Sequence of chain 1.A:
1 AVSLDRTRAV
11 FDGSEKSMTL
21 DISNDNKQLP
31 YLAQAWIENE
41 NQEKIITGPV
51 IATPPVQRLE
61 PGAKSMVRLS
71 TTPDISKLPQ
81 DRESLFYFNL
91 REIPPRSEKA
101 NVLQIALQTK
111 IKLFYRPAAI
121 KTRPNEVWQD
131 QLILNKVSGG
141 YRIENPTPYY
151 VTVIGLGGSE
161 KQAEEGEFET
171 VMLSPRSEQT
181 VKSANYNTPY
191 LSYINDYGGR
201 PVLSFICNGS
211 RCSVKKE

Binding-site contacts:
Ligand atom S6 contacts residue LEU32 of chain 1.A at 3.6 Å.
Ligand atom C18 contacts residue VAL56 of chain 1.A at 4.2 Å (hydrophobic).
Ligand atom C21 contacts residue VAL56 of chain 1.A at 3.7 Å (hydrophobic).
Ligand atom C5 contacts residue ILE93 of chain 1.A at 3.9 Å (hydrophobic).
Ligand atom C6 contacts residue LEU32 of chain 1.A at 3.4 Å (hydrophobic).
Ligand atom C8 contacts residue LEU32 of chain 1.A at 4.3 Å (hydrophobic).
Ligand atom S6 contacts residue ILE93 of chain 1.A at 3.8 Å.
Ligand atom C7 contacts residue LEU32 of chain 1.A at 3.6 Å (hydrophobic).
Ligand atom C22 contacts residue LEU32 of chain 1.A at 4.0 Å (hydrophobic).
Ligand atom C31 contacts residue VAL56 of chain 1.A at 4.3 Å (hydrophobic).
Ligand atom C18 contacts residue ARG58 of chain 1.A at 4.0 Å.
Ligand atom N10 contacts residue LEU32 of chain 1.A at 3.9 Å.
Ligand atom C11 contacts residue LEU32 of chain 1.A at 4.4 Å (hydrophobic).
Ligand atom C17 contacts residue VAL56 of chain 1.A at 4.0 Å (hydrophobic).
Ligand atom C31 contacts residue LEU32 of chain 1.A at 4.4 Å (hydrophobic).
Ligand atom C22 contacts residue VAL56 of chain 1.A at 3.9 Å (hydrophobic).
Ligand atom O33 contacts residue ARG96 of chain 1.A at 4.3 Å.
Ligand atom C20 contacts residue LEU32 of chain 1.A at 4.0 Å (hydrophobic).
Ligand atom C19 contacts residue ARG58 of chain 1.A at 4.0 Å.
Ligand atom C19 contacts residue GLN57 of chain 1.A at 4.3 Å.
Ligand atom C31 contacts residue ILE93 of chain 1.A at 4.0 Å (hydrophobic).
Ligand atom C27 contacts residue VAL56 of chain 1.A at 4.4 Å (hydrophobic).
Ligand atom C19 contacts residue LEU32 of chain 1.A at 4.1 Å (hydrophobic).
Ligand atom C5 contacts residue LEU32 of chain 1.A at 4.0 Å (hydrophobic).
Ligand atom C18 contacts residue GLN57 of chain 1.A at 4.0 Å.

This small molecule binds to this protein.
Small molecule (SMILES): O=C(O)[C@@H]1CSc2c(C3CC3)c(Cc3cccc4ccccc34)c(CN3CCOCC3)c(=O)n21